The small molecule below binds the protein below.
Small molecule (SMILES): CC(=O)N[C@@H]1[C@@H](O)[C@H](O)[C@@H](CO)O[C@H]1O

Sequence of chain 2.A:
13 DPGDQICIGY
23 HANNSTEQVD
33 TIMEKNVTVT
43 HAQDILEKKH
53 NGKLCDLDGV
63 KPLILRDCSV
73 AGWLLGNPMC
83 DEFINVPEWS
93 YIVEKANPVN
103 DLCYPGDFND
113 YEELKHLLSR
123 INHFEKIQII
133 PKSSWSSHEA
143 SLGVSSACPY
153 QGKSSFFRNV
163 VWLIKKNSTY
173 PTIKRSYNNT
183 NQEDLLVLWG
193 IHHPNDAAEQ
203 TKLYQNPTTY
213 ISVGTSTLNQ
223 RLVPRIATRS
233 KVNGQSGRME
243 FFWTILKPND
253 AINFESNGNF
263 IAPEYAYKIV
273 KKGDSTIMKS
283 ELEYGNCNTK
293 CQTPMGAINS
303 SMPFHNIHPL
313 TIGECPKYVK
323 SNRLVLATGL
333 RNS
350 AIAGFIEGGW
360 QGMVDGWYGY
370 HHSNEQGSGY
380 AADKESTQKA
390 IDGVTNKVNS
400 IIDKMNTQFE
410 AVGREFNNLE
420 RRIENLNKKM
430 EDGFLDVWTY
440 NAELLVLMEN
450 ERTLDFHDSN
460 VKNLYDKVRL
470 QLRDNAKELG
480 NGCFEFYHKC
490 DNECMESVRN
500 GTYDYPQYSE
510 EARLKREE

Binding-site contacts:
Ligand atom C3 contacts residue ASN38 of chain 2.A at 3.8 Å.
Ligand atom O5 contacts residue ASN38 of chain 2.A at 2.4 Å (h-bond).
Ligand atom C8 contacts residue LYS37 of chain 2.A at 4.5 Å.
Ligand atom C4 contacts residue ASN38 of chain 2.A at 4.3 Å.
Ligand atom N2 contacts residue ASN38 of chain 2.A at 2.9 Å (h-bond).
Ligand atom O5 contacts residue GLN30 of chain 2.A at 4.3 Å.
Ligand atom C1 contacts residue ASN38 of chain 2.A at 1.4 Å.
Ligand atom C7 contacts residue ASN38 of chain 2.A at 3.4 Å.
Ligand atom C5 contacts residue ASN38 of chain 2.A at 3.7 Å.
Ligand atom O7 contacts residue LYS37 of chain 2.A at 4.5 Å.
Ligand atom C2 contacts residue ASN38 of chain 2.A at 2.5 Å.
Ligand atom O7 contacts residue ASN38 of chain 2.A at 3.6 Å (h-bond).